Sequence of chain 1.K:
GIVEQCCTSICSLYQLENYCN

A protein and the small-molecule ligand that binds it are described below.
Small molecule (SMILES): Oc1cccc(O)c1

Binding-site contacts:
Ligand atom C5 contacts residue HIS10 of chain 1.L at 3.9 Å.
Ligand atom C3 contacts residue LEU16 of chain 1.K at 4.2 Å (hydrophobic).
Ligand atom O3 contacts residue LEU16 of chain 1.K at 4.0 Å.
Ligand atom C4 contacts residue LEU6 of chain 1.H at 4.4 Å (hydrophobic).
Ligand atom C1 contacts residue HIS5 of chain 1.H at 4.2 Å.
Ligand atom C2 contacts residue LEU16 of chain 1.K at 4.2 Å (hydrophobic).
Ligand atom C4 contacts residue HIS10 of chain 1.L at 3.9 Å.
Ligand atom C1 contacts residue ILE10 of chain 1.K at 4.4 Å (hydrophobic).
Ligand atom O3 contacts residue HIS5 of chain 1.H at 3.1 Å (h-bond).
Ligand atom O1 contacts residue ILE10 of chain 1.K at 3.4 Å.
Ligand atom C1 contacts residue CYS11 of chain 1.K at 3.9 Å (hydrophobic).
Ligand atom C6 contacts residue HIS5 of chain 1.H at 4.4 Å.
Ligand atom C5 contacts residue HIS5 of chain 1.H at 4.2 Å.
Ligand atom O1 contacts residue CYS6 of chain 1.K at 2.6 Å (h-bond).
Ligand atom O1 contacts residue SER9 of chain 1.K at 3.8 Å.
Ligand atom C6 contacts residue LEU11 of chain 1.L at 3.5 Å (hydrophobic).
Ligand atom C5 contacts residue LEU11 of chain 1.L at 3.6 Å (hydrophobic).
Ligand atom C3 contacts residue LEU11 of chain 1.L at 4.4 Å (hydrophobic).
Ligand atom C2 contacts residue HIS5 of chain 1.H at 3.7 Å.
Ligand atom C3 contacts residue HIS5 of chain 1.H at 3.3 Å.
Ligand atom O1 contacts residue LEU11 of chain 1.L at 4.5 Å.
Ligand atom O3 contacts residue LEU17 of chain 1.F at 3.6 Å.
Ligand atom C5 contacts residue CYS7 of chain 1.L at 4.0 Å (hydrophobic).
Ligand atom O3 contacts residue ALA14 of chain 1.L at 3.6 Å.
Ligand atom C4 contacts residue HIS5 of chain 1.H at 3.8 Å.
Ligand atom C2 contacts residue LEU11 of chain 1.L at 4.3 Å (hydrophobic).
Ligand atom C1 contacts residue CYS6 of chain 1.K at 3.4 Å (hydrophobic).
Ligand atom C5 contacts residue LEU6 of chain 1.H at 3.9 Å (hydrophobic).
Ligand atom O3 contacts residue CYS11 of chain 1.K at 4.4 Å.
Ligand atom C6 contacts residue CYS6 of chain 1.K at 3.3 Å (hydrophobic).
Ligand atom C3 contacts residue ALA14 of chain 1.L at 4.3 Å (hydrophobic).
Ligand atom C6 contacts residue VAL2 of chain 1.H at 4.0 Å (hydrophobic).
Ligand atom O1 contacts residue VAL2 of chain 1.H at 4.1 Å.
Ligand atom C1 contacts residue LEU11 of chain 1.L at 3.9 Å (hydrophobic).
Ligand atom C4 contacts residue LEU11 of chain 1.L at 4.0 Å (hydrophobic).
Ligand atom C6 contacts residue CYS7 of chain 1.L at 3.9 Å (hydrophobic).
Ligand atom C2 contacts residue CYS11 of chain 1.K at 3.6 Å (hydrophobic).
Ligand atom C2 contacts residue ILE10 of chain 1.K at 4.2 Å (hydrophobic).
Ligand atom O1 contacts residue CYS11 of chain 1.K at 2.9 Å (h-bond).

Sequence of chain 1.F:
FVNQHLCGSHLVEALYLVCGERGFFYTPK

Sequence of chain 1.L:
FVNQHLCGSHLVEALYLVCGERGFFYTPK

Sequence of chain 1.H:
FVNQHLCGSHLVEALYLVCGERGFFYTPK